Sequence of chain 1.A:
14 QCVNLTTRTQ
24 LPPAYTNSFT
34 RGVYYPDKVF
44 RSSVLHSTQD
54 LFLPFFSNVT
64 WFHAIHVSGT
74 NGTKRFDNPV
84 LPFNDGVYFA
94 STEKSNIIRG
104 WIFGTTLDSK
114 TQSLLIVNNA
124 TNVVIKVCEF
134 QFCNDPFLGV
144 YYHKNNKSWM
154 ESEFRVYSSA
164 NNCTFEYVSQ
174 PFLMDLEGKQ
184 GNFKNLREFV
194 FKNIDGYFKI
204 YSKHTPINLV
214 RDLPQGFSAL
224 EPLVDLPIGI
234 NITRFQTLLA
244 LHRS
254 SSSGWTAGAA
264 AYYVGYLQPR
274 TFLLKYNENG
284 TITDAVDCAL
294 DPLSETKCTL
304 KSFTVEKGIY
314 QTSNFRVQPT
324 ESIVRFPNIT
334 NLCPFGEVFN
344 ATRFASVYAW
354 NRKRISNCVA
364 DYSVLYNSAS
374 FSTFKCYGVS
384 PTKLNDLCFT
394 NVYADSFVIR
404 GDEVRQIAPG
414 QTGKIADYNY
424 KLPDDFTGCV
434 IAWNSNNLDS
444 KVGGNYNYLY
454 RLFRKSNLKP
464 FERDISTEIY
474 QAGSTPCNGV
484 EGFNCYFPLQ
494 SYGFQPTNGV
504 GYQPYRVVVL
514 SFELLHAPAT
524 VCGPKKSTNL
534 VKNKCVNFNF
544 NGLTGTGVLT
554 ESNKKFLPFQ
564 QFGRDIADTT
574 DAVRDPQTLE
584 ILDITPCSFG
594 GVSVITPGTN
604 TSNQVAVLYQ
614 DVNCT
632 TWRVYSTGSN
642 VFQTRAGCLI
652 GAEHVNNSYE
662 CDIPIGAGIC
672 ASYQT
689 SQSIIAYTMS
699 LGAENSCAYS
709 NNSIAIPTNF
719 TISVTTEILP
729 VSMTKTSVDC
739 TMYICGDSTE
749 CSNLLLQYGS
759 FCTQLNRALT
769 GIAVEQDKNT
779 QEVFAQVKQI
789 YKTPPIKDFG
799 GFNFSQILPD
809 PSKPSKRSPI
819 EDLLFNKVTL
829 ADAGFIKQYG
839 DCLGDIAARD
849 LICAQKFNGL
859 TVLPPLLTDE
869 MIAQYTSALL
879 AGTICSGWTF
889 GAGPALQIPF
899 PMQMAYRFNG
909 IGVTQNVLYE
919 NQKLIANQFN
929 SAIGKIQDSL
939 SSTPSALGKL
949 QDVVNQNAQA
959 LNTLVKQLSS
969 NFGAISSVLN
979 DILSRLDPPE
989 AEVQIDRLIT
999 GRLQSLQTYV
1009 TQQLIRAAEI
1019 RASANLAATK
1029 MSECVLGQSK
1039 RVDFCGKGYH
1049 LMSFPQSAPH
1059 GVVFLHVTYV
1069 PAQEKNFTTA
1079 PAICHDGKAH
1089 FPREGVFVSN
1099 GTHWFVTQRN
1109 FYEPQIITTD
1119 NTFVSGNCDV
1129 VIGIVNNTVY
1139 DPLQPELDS

Binding-site contacts:
Ligand atom C8 contacts residue LEU368 of chain 1.A at 4.1 Å (hydrophobic).
Ligand atom C3 contacts residue SER371 of chain 1.A at 4.3 Å.
Ligand atom O7 contacts residue GLY339 of chain 1.A at 4.0 Å.
Ligand atom C8 contacts residue ASN343 of chain 1.A at 4.1 Å.
Ligand atom O7 contacts residue ASN343 of chain 1.A at 3.8 Å.
Ligand atom C4 contacts residue ASN343 of chain 1.A at 4.4 Å.
Ligand atom C5 contacts residue ASN343 of chain 1.A at 3.8 Å.
Ligand atom C8 contacts residue PHE338 of chain 1.A at 4.4 Å (hydrophobic).
Ligand atom C2 contacts residue ASN343 of chain 1.A at 2.5 Å.
Ligand atom C8 contacts residue GLY339 of chain 1.A at 4.2 Å.
Ligand atom C3 contacts residue ASN343 of chain 1.A at 3.9 Å.
Ligand atom C7 contacts residue ASN343 of chain 1.A at 3.5 Å.
Ligand atom O3 contacts residue SER371 of chain 1.A at 4.0 Å.
Ligand atom C7 contacts residue SER371 of chain 1.A at 4.2 Å.
Ligand atom C1 contacts residue ASN343 of chain 1.A at 1.5 Å.
Ligand atom N2 contacts residue ASN343 of chain 1.A at 2.9 Å (h-bond).
Ligand atom C7 contacts residue GLY339 of chain 1.A at 4.4 Å.
Ligand atom N2 contacts residue SER371 of chain 1.A at 3.9 Å.
Ligand atom O5 contacts residue ASN343 of chain 1.A at 2.5 Å (h-bond).
Ligand atom C8 contacts residue SER371 of chain 1.A at 3.9 Å.

A small-molecule ligand and the protein it binds are described below.
Small molecule (SMILES): CC(=O)N[C@@H]1[C@@H](O)[C@H](O)[C@@H](CO)O[C@H]1O